A protein and the small-molecule ligand that binds it are described below.
Small molecule (SMILES): CSCC[C@H](NC(=O)[C@H](Cc1ccccc1)NC(=O)[C@H](CC(=O)O)NC(=O)CNC(=O)[C@@H](NC(=O)[C@H](C)NC(=O)[C@@H]1CCCN1)[C@@H](C)O)C(=O)N[C@@H](CC(N)=O)C(=O)N[C@@H](CCSC)C(=O)N[C@@H](CO)C(=O)N1CCC[C@H]1C(=O)N[C@H](C(=O)NCC=O)C(C)C

Binding-site contacts:
Ligand atom CA contacts residue LYS205 of chain 1.A at 3.2 Å.
Ligand atom CG contacts residue TRP198 of chain 1.A at 3.6 Å (hydrophobic).
Ligand atom O contacts residue LEU194 of chain 1.A at 3.7 Å.
Ligand atom O contacts residue ASN238 of chain 1.A at 3.6 Å (h-bond).
Ligand atom CZ contacts residue ARG159 of chain 1.A at 3.6 Å.
Ligand atom CB contacts residue GLN27 of chain 1.A at 3.6 Å.
Ligand atom C contacts residue LEU194 of chain 1.A at 3.6 Å (hydrophobic).
Ligand atom C contacts residue LYS205 of chain 1.A at 3.6 Å.
Ligand atom CB contacts residue GLY207 of chain 1.A at 3.5 Å.
Ligand atom N contacts residue LYS205 of chain 1.A at 3.3 Å (salt-bridge).
Ligand atom O contacts residue LEU194 of chain 1.A at 3.0 Å (h-bond).
Ligand atom N contacts residue LEU194 of chain 1.A at 2.9 Å (h-bond).
Ligand atom O contacts residue VAL196 of chain 1.A at 3.7 Å.
Ligand atom CE1 contacts residue 1121 of chain 1.E at 2.4 Å.
Ligand atom CD contacts residue GLN27 of chain 1.A at 3.5 Å.
Ligand atom SD contacts residue ASN238 of chain 1.A at 3.6 Å.
Ligand atom O contacts residue LYS191 of chain 1.A at 3.0 Å.
Ligand atom C contacts residue LYS205 of chain 1.A at 3.5 Å.
Ligand atom N contacts residue 1121 of chain 1.E at 3.2 Å (h-bond).
Ligand atom OG contacts residue GLY190 of chain 1.A at 3.6 Å.
Ligand atom CZ contacts residue 1121 of chain 1.E at 1.4 Å.
Ligand atom CE2 contacts residue 1121 of chain 1.E at 2.5 Å.
Ligand atom N contacts residue LYS205 of chain 1.A at 2.6 Å (salt-bridge).
Ligand atom OD2 contacts residue ARG159 of chain 1.A at 3.2 Å (salt-bridge).
Ligand atom N contacts residue GLY192 of chain 1.A at 3.1 Å (h-bond).
Ligand atom CA contacts residue LEU194 of chain 1.A at 3.2 Å (hydrophobic).
Ligand atom CB contacts residue LYS205 of chain 1.A at 3.5 Å.
Ligand atom CB contacts residue VAL196 of chain 1.A at 3.6 Å (hydrophobic).
Ligand atom CB contacts residue ASP206 of chain 1.A at 3.5 Å.
Ligand atom CA contacts residue 1121 of chain 1.E at 3.5 Å.
Ligand atom O contacts residue LEU193 of chain 1.A at 3.5 Å.
Ligand atom CB contacts residue LEU194 of chain 1.A at 3.7 Å (hydrophobic).
Ligand atom O contacts residue PRO195 of chain 1.A at 3.0 Å.
Ligand atom CG contacts residue LEU194 of chain 1.A at 3.4 Å (hydrophobic).
Ligand atom CD1 contacts residue 1121 of chain 1.E at 3.7 Å.
Ligand atom CG contacts residue GLN27 of chain 1.A at 2.8 Å.
Ligand atom OD2 contacts residue TRP198 of chain 1.A at 3.3 Å.
Ligand atom ND2 contacts residue GLY192 of chain 1.A at 3.4 Å (h-bond).
Ligand atom O contacts residue GLY192 of chain 1.A at 2.8 Å (h-bond).
Ligand atom N contacts residue LEU204 of chain 1.A at 3.5 Å (h-bond).

Sequence of chain 1.A:
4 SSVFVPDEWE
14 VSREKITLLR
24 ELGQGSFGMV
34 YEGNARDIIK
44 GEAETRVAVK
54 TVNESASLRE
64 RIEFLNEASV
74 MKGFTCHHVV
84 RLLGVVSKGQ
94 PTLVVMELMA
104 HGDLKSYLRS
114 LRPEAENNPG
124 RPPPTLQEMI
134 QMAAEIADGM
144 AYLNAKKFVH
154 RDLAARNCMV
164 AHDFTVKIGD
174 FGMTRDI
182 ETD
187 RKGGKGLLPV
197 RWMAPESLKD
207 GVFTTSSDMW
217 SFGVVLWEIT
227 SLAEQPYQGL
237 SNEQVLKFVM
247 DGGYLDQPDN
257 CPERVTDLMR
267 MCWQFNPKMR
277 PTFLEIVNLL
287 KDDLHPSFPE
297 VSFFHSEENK